The protein below binds the small molecule below.
Small molecule (SMILES): O=P(O)(O)OCC1[C@@H](O)[C@H](O)C(O)[C@@H](O)[C@@H]1O

Sequence of chain 1.C:
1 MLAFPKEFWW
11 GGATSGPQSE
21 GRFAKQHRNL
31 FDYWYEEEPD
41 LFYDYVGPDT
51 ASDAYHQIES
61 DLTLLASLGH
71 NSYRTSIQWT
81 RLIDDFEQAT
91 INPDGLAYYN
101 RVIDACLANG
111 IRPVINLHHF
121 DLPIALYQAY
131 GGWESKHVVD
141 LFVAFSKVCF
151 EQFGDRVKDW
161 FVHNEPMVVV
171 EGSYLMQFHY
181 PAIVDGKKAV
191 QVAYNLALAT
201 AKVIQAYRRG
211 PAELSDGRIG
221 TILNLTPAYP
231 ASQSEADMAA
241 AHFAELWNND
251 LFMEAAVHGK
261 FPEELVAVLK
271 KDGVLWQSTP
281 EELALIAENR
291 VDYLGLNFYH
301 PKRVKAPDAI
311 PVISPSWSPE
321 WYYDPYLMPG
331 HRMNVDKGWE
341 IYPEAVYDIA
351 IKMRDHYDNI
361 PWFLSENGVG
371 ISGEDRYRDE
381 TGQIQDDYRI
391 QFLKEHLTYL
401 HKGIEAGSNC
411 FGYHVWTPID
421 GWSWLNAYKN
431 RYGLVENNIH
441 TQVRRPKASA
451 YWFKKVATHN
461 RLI

Binding-site contacts:
Ligand atom O11 contacts residue LYS337 of chain 1.C at 3.3 Å (salt-bridge).
Ligand atom O9 contacts residue TYR432 of chain 1.C at 3.4 Å (h-bond).
Ligand atom O15 contacts residue GLN18 of chain 1.C at 2.8 Å (h-bond).
Ligand atom O17 contacts residue ASN164 of chain 1.C at 3.3 Å (h-bond).
Ligand atom O17 contacts residue GLU366 of chain 1.C at 2.9 Å (salt-bridge).
Ligand atom C3 contacts residue GLN18 of chain 1.C at 3.9 Å.
Ligand atom O12 contacts residue SER423 of chain 1.C at 2.7 Å (h-bond).
Ligand atom C3 contacts residue TRP424 of chain 1.C at 4.0 Å (hydrophobic).
Ligand atom O15 contacts residue TRP416 of chain 1.C at 3.4 Å (h-bond).
Ligand atom C6 contacts residue GLU366 of chain 1.C at 2.4 Å.
Ligand atom O16 contacts residue TRP424 of chain 1.C at 3.0 Å (h-bond).
Ligand atom O16 contacts residue GLN18 of chain 1.C at 2.8 Å (h-bond).
Ligand atom P10 contacts residue SER423 of chain 1.C at 4.0 Å.
Ligand atom O12 contacts residue TRP424 of chain 1.C at 3.8 Å.
Ligand atom C7 contacts residue TRP416 of chain 1.C at 3.8 Å (hydrophobic).
Ligand atom C3 contacts residue GLU366 of chain 1.C at 3.0 Å.
Ligand atom C2 contacts residue GLU366 of chain 1.C at 3.6 Å.
Ligand atom C8 contacts residue TYR432 of chain 1.C at 3.3 Å (hydrophobic).
Ligand atom O13 contacts residue LYS337 of chain 1.C at 2.7 Å (salt-bridge).
Ligand atom C4 contacts residue HIS119 of chain 1.C at 3.9 Å.
Ligand atom O15 contacts residue SER423 of chain 1.C at 3.7 Å.
Ligand atom C2 contacts residue GLN18 of chain 1.C at 3.9 Å.
Ligand atom C5 contacts residue GLU366 of chain 1.C at 1.4 Å.
Ligand atom P10 contacts residue TYR432 of chain 1.C at 3.7 Å.
Ligand atom O14 contacts residue GLU366 of chain 1.C at 3.6 Å.
Ligand atom O14 contacts residue TYR299 of chain 1.C at 3.7 Å.
Ligand atom C3 contacts residue TRP416 of chain 1.C at 3.5 Å (hydrophobic).
Ligand atom P10 contacts residue LYS337 of chain 1.C at 3.6 Å.
Ligand atom C2 contacts residue TRP416 of chain 1.C at 3.9 Å (hydrophobic).
Ligand atom O9 contacts residue TRP339 of chain 1.C at 3.7 Å.
Ligand atom O17 contacts residue HIS119 of chain 1.C at 3.0 Å (h-bond).
Ligand atom O15 contacts residue TRP424 of chain 1.C at 3.6 Å (h-bond).
Ligand atom C2 contacts residue TRP424 of chain 1.C at 3.7 Å (hydrophobic).
Ligand atom C5 contacts residue TYR299 of chain 1.C at 3.8 Å (hydrophobic).
Ligand atom C7 contacts residue GLU366 of chain 1.C at 3.0 Å.
Ligand atom O16 contacts residue TRP416 of chain 1.C at 3.6 Å.
Ligand atom O16 contacts residue HIS119 of chain 1.C at 2.9 Å (h-bond).
Ligand atom C3 contacts residue HIS119 of chain 1.C at 3.9 Å.
Ligand atom C4 contacts residue GLU366 of chain 1.C at 2.4 Å.
Ligand atom O13 contacts residue TYR432 of chain 1.C at 2.8 Å (h-bond).